Sequence of chain 2.A:
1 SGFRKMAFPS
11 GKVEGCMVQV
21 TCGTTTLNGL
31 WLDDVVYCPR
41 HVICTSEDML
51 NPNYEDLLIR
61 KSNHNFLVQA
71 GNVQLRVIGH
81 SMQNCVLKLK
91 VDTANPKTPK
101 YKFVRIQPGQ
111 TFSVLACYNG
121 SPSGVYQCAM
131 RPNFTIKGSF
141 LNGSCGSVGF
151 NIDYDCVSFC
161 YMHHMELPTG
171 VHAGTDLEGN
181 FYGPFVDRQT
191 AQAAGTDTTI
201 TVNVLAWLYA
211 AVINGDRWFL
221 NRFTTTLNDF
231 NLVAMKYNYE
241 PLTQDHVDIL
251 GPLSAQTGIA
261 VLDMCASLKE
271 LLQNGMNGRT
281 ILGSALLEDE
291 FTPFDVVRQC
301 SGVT

The small molecule below binds the protein below.
Small molecule (SMILES): O=C(c1cc(=O)[nH]c2ccccc12)N1CCN(c2ccccc2F)CC1

Sequence of chain 1.A:
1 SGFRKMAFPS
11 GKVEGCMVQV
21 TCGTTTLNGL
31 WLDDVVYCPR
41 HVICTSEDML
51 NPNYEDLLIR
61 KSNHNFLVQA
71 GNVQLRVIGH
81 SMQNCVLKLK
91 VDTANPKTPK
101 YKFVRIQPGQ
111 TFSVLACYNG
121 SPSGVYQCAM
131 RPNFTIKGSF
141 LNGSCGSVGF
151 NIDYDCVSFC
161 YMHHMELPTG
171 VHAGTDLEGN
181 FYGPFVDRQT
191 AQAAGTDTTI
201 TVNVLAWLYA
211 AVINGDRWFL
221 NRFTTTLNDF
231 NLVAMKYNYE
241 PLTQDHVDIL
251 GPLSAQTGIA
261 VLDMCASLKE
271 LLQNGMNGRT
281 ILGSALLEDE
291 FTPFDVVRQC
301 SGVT

Binding-site contacts:
Ligand atom C1 contacts residue HIS41 of chain 1.A at 3.5 Å.
Ligand atom C14 contacts residue GLU166 of chain 1.A at 3.9 Å.
Ligand atom C9 contacts residue HIS164 of chain 1.A at 3.9 Å.
Ligand atom O1 contacts residue SER144 of chain 1.A at 3.9 Å.
Ligand atom C10 contacts residue CYS145 of chain 1.A at 3.6 Å (hydrophobic).
Ligand atom C3 contacts residue ARG188 of chain 1.A at 3.8 Å.
Ligand atom C12 contacts residue HIS163 of chain 1.A at 3.9 Å.
Ligand atom F contacts residue MET49 of chain 1.A at 3.0 Å.
Ligand atom C contacts residue HIS41 of chain 1.A at 3.9 Å.
Ligand atom N2 contacts residue PHE140 of chain 1.A at 3.3 Å (h-bond).
Ligand atom O1 contacts residue GLU166 of chain 1.A at 3.3 Å.
Ligand atom O contacts residue GLY143 of chain 1.A at 3.2 Å (h-bond).
Ligand atom O1 contacts residue HIS163 of chain 1.A at 2.6 Å (h-bond).
Ligand atom C17 contacts residue ASN142 of chain 1.A at 3.8 Å.
Ligand atom C contacts residue MET49 of chain 1.A at 3.9 Å (hydrophobic).
Ligand atom C3 contacts residue HIS41 of chain 1.A at 3.8 Å.
Ligand atom C2 contacts residue HIS41 of chain 1.A at 3.6 Å.
Ligand atom C15 contacts residue GLU166 of chain 1.A at 3.8 Å.
Ligand atom C1 contacts residue MET49 of chain 1.A at 3.7 Å (hydrophobic).
Ligand atom C19 contacts residue LEU141 of chain 1.A at 3.8 Å (hydrophobic).
Ligand atom C2 contacts residue TYR54 of chain 1.A at 3.6 Å (hydrophobic).
Ligand atom N2 contacts residue GLU166 of chain 1.A at 3.1 Å (salt-bridge).
Ligand atom O contacts residue LEU141 of chain 1.A at 3.8 Å.
Ligand atom C13 contacts residue GLU166 of chain 1.A at 3.5 Å.
Ligand atom C6 contacts residue HIS41 of chain 1.A at 3.5 Å.
Ligand atom O contacts residue CYS145 of chain 1.A at 3.4 Å (h-bond).
Ligand atom C12 contacts residue LEU141 of chain 1.A at 3.8 Å (hydrophobic).
Ligand atom C2 contacts residue ASP187 of chain 1.A at 3.6 Å.
Ligand atom C18 contacts residue ASN142 of chain 1.A at 3.5 Å.
Ligand atom O contacts residue ASN142 of chain 1.A at 3.5 Å.
Ligand atom C14 contacts residue LEU141 of chain 1.A at 3.7 Å (hydrophobic).
Ligand atom C12 contacts residue SER144 of chain 1.A at 3.9 Å.
Ligand atom C11 contacts residue LEU141 of chain 1.A at 3.7 Å (hydrophobic).
Ligand atom O1 contacts residue PHE140 of chain 1.A at 3.4 Å.
Ligand atom O1 contacts residue HIS172 of chain 1.A at 3.4 Å.
Ligand atom C4 contacts residue HIS41 of chain 1.A at 3.7 Å.
Ligand atom C3 contacts residue ASP187 of chain 1.A at 3.7 Å.
Ligand atom C19 contacts residue ASN142 of chain 1.A at 3.7 Å.
Ligand atom N1 contacts residue CYS145 of chain 1.A at 3.9 Å.
Ligand atom C13 contacts residue HIS163 of chain 1.A at 3.6 Å.